Sequence of chain 2.B:
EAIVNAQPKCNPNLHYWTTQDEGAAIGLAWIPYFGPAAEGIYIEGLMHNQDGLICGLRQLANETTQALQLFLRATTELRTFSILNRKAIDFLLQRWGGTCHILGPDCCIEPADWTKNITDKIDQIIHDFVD

Sequence of chain 2.A:
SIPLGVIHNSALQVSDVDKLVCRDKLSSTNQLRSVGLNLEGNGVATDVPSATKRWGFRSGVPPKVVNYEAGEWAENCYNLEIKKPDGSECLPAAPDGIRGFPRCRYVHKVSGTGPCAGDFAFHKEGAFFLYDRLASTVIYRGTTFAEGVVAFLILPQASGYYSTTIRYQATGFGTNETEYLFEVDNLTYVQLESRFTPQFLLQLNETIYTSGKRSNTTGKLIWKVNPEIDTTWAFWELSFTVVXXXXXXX

Binding-site contacts:
Ligand atom C7 contacts residue LEU16 of chain 2.A at 4.0 Å (hydrophobic).
Ligand atom C19 contacts residue VAL39 of chain 2.A at 4.0 Å (hydrophobic).
Ligand atom C17 contacts residue ALA74 of chain 2.A at 3.6 Å (hydrophobic).
Ligand atom C14 contacts residue ARG37 of chain 2.A at 3.8 Å.
Ligand atom C23 contacts residue ALA74 of chain 2.A at 3.9 Å (hydrophobic).
Ligand atom C22 contacts residue LEU14 of chain 2.B at 3.5 Å (hydrophobic).
Ligand atom C23 contacts residue LEU14 of chain 2.B at 3.8 Å (hydrophobic).
Ligand atom C23 contacts residue TYR16 of chain 2.B at 3.6 Å (hydrophobic).
Ligand atom C12 contacts residue TYR16 of chain 2.B at 3.6 Å (hydrophobic).
Ligand atom C19 contacts residue LEU14 of chain 2.B at 4.0 Å (hydrophobic).
Ligand atom C24 contacts residue TYR16 of chain 2.B at 3.6 Å (hydrophobic).
Ligand atom C14 contacts residue THR18 of chain 2.B at 4.1 Å.
Ligand atom C21 contacts residue VAL39 of chain 2.A at 3.5 Å (hydrophobic).
Ligand atom C9 contacts residue TYR16 of chain 2.B at 4.0 Å (hydrophobic).
Ligand atom C7 contacts residue LEU157 of chain 2.A at 4.0 Å (hydrophobic).
Ligand atom C6 contacts residue LEU57 of chain 2.B at 3.6 Å (hydrophobic).
Ligand atom C6 contacts residue MET47 of chain 2.B at 4.0 Å (hydrophobic).
Ligand atom C20 contacts residue LEU14 of chain 2.B at 3.8 Å (hydrophobic).
Ligand atom C1 contacts residue MET47 of chain 2.B at 3.4 Å (hydrophobic).
Ligand atom C16 contacts residue THR18 of chain 2.B at 3.9 Å.
Ligand atom C17 contacts residue ARG37 of chain 2.A at 3.6 Å.
Ligand atom C21 contacts residue LEU57 of chain 2.B at 3.3 Å (hydrophobic).
Ligand atom C24 contacts residue LEU14 of chain 2.B at 4.0 Å (hydrophobic).
Ligand atom C18 contacts residue ARG37 of chain 2.A at 4.0 Å.
Ligand atom C4 contacts residue LEU159 of chain 2.A at 4.0 Å (hydrophobic).
Ligand atom C16 contacts residue ARG37 of chain 2.A at 3.1 Å.
Ligand atom C18 contacts residue ALA74 of chain 2.A at 3.5 Å (hydrophobic).
Ligand atom C20 contacts residue LEU57 of chain 2.B at 4.0 Å (hydrophobic).
Ligand atom C15 contacts residue ARG37 of chain 2.A at 3.2 Å.
Ligand atom C23 contacts residue VAL39 of chain 2.A at 4.1 Å (hydrophobic).
Ligand atom O1 contacts residue LEU159 of chain 2.A at 3.9 Å.
Ligand atom C23 contacts residue GLY75 of chain 2.A at 3.9 Å.
Ligand atom C22 contacts residue VAL39 of chain 2.A at 3.5 Å (hydrophobic).
Ligand atom C21 contacts residue LEU14 of chain 2.B at 3.5 Å (hydrophobic).
Ligand atom C24 contacts residue ALA74 of chain 2.A at 3.8 Å (hydrophobic).
Ligand atom C15 contacts residue THR18 of chain 2.B at 4.0 Å.
Ligand atom C10 contacts residue TYR16 of chain 2.B at 3.5 Å (hydrophobic).
Ligand atom C4 contacts residue MET47 of chain 2.B at 4.1 Å (hydrophobic).
Ligand atom C20 contacts residue VAL39 of chain 2.A at 3.7 Å (hydrophobic).
Ligand atom C18 contacts residue VAL39 of chain 2.A at 4.0 Å (hydrophobic).

The small molecule below binds the protein below.
Small molecule (SMILES): CC(C)COC[C@@H](CN(Cc1ccccc1)c1ccccc1)N1CCCC1